Binding-site contacts:
Ligand atom OAB contacts residue SER103 of chain 1.A at 3.4 Å (h-bond).
Ligand atom CAV contacts residue ALA102 of chain 1.A at 4.1 Å (hydrophobic).
Ligand atom OAD contacts residue TYR187 of chain 1.A at 3.3 Å.
Ligand atom CAA contacts residue TRP183 of chain 1.A at 4.0 Å (hydrophobic).
Ligand atom CAS contacts residue TRP183 of chain 1.A at 3.6 Å (hydrophobic).
Ligand atom CAN contacts residue VAL158 of chain 1.A at 3.7 Å (hydrophobic).
Ligand atom CAF contacts residue LEU135 of chain 1.A at 3.9 Å (hydrophobic).
Ligand atom OAC contacts residue PRO128 of chain 1.A at 4.1 Å.
Ligand atom OAB contacts residue GLY32 of chain 1.A at 2.8 Å (h-bond).
Ligand atom CAA contacts residue LEU33 of chain 1.A at 3.6 Å (hydrophobic).
Ligand atom OAD contacts residue SER103 of chain 1.A at 3.0 Å (h-bond).
Ligand atom OAC contacts residue ILE191 of chain 1.A at 3.7 Å.
Ligand atom CAM contacts residue PHE243 of chain 1.A at 4.0 Å (hydrophobic).
Ligand atom CAA contacts residue GLY32 of chain 1.A at 3.5 Å.
Ligand atom OAC contacts residue PRO192 of chain 1.A at 3.1 Å.
Ligand atom CAU contacts residue TRP183 of chain 1.A at 4.0 Å (hydrophobic).
Ligand atom OAB contacts residue ASP31 of chain 1.A at 4.0 Å.
Ligand atom CAO contacts residue MET154 of chain 1.A at 3.6 Å (hydrophobic).
Ligand atom CAA contacts residue ASP31 of chain 1.A at 3.4 Å.
Ligand atom CAQ contacts residue ALA102 of chain 1.A at 3.2 Å (hydrophobic).
Ligand atom CAR contacts residue PRO128 of chain 1.A at 4.0 Å (hydrophobic).
Ligand atom OAB contacts residue ALA102 of chain 1.A at 3.0 Å.
Ligand atom CAQ contacts residue GLY32 of chain 1.A at 4.0 Å.
Ligand atom CAS contacts residue SER103 of chain 1.A at 4.0 Å.
Ligand atom OAE contacts residue VAL153 of chain 1.A at 3.1 Å.
Ligand atom CAM contacts residue MET154 of chain 1.A at 3.9 Å (hydrophobic).
Ligand atom CAK contacts residue LEU135 of chain 1.A at 3.8 Å (hydrophobic).
Ligand atom OAE contacts residue MET154 of chain 1.A at 3.5 Å.
Ligand atom CAU contacts residue ALA102 of chain 1.A at 3.9 Å (hydrophobic).
Ligand atom CAR contacts residue ILE191 of chain 1.A at 3.8 Å (hydrophobic).
Ligand atom OAD contacts residue TRP183 of chain 1.A at 3.1 Å (h-bond).
Ligand atom OAC contacts residue PRO188 of chain 1.A at 3.6 Å.
Ligand atom OAB contacts residue TRP183 of chain 1.A at 4.1 Å.
Ligand atom OAD contacts residue GLY32 of chain 1.A at 3.7 Å.
Ligand atom CAQ contacts residue SER103 of chain 1.A at 4.0 Å.
Ligand atom CAO contacts residue VAL158 of chain 1.A at 3.5 Å (hydrophobic).
Ligand atom OAE contacts residue VAL158 of chain 1.A at 4.0 Å.
Ligand atom CAH contacts residue ILE191 of chain 1.A at 3.5 Å (hydrophobic).
Ligand atom OAP contacts residue ALA102 of chain 1.A at 3.7 Å.
Ligand atom CAI contacts residue PRO128 of chain 1.A at 3.8 Å (hydrophobic).

Sequence of chain 1.A:
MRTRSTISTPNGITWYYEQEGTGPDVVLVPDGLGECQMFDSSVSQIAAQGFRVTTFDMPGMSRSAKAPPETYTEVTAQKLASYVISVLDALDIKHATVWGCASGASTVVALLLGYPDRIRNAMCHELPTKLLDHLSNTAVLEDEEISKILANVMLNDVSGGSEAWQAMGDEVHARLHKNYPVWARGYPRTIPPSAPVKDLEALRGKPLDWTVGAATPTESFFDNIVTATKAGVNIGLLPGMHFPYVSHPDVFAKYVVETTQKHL

This protein binds this small molecule.
Small molecule (SMILES): C[C@H]1CCC[C@H](O)CCC/C=C/c2cc(O)cc(O)c2C(=O)O1